Sequence of chain 1.B:
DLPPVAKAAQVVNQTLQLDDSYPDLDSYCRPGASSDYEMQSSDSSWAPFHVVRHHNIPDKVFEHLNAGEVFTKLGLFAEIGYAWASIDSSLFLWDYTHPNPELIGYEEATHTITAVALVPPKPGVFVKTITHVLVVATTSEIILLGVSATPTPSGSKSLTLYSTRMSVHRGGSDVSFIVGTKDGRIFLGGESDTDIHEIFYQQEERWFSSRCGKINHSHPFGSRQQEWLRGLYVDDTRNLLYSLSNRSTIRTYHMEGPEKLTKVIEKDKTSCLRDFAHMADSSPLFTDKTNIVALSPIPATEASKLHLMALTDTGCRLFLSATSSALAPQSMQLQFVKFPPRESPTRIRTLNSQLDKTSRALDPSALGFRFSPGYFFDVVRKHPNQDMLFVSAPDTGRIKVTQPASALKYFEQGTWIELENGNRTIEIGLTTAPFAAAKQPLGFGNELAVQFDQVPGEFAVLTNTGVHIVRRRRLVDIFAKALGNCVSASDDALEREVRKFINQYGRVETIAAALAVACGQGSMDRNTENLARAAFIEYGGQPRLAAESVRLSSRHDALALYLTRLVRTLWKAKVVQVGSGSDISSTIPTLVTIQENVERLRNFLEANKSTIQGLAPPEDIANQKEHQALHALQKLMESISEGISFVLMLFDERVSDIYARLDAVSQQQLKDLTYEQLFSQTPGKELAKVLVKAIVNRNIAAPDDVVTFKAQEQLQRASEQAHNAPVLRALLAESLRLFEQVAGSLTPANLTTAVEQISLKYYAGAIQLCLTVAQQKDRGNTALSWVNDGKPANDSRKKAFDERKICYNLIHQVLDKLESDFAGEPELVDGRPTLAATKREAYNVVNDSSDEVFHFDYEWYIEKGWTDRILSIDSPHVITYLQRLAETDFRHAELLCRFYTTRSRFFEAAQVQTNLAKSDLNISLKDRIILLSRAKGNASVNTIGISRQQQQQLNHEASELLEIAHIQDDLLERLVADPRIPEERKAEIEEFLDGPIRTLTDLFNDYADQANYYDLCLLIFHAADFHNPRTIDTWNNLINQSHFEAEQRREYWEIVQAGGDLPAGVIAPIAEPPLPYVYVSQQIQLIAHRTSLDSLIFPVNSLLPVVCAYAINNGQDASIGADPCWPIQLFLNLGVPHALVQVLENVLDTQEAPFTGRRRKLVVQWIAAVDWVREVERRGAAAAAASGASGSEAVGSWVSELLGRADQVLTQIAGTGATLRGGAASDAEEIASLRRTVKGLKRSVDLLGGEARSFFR

This protein binds this small molecule.
Small molecule (SMILES): CSCC[C@H](NC(=O)[C@@H]1CCCN1C(=O)[C@H](CC(C)C)NC(=O)[C@H](CC(C)C)NC(=O)[C@H](CCCCN)NC(=O)[C@H](C)NC(=O)[C@H](CCCCN)NC(=O)[C@@H](N)CCCN=C(N)N)C(=O)N[C@@H](CCC(=O)O)C(=O)N[C@@H](CCC(=O)O)C(=O)N[C@@H](C)C(=O)N[C@@H](CC(C)C)C(=O)N[C@@H](CC(C)C)C(=O)N1CCC[C@H]1C=O

Binding-site contacts:
Ligand atom C contacts residue ILE130 of chain 1.B at 3.7 Å (hydrophobic).
Ligand atom O contacts residue PHE126 of chain 1.B at 2.8 Å.
Ligand atom CB contacts residue TYR162 of chain 1.B at 2.6 Å (hydrophobic).
Ligand atom N contacts residue GLN203 of chain 1.B at 2.9 Å (h-bond).
Ligand atom CG contacts residue PHE126 of chain 1.B at 3.7 Å (hydrophobic).
Ligand atom CA contacts residue TYR162 of chain 1.B at 3.5 Å (hydrophobic).
Ligand atom CD1 contacts residue TYR162 of chain 1.B at 2.8 Å (hydrophobic).
Ligand atom CD2 contacts residue LEU161 of chain 1.B at 3.4 Å (hydrophobic).
Ligand atom CA contacts residue VAL125 of chain 1.B at 3.1 Å (hydrophobic).
Ligand atom C contacts residue VAL127 of chain 1.B at 3.0 Å (hydrophobic).
Ligand atom CB contacts residue ILE130 of chain 1.B at 3.4 Å (hydrophobic).
Ligand atom O contacts residue TYR162 of chain 1.B at 3.4 Å.
Ligand atom C contacts residue TYR162 of chain 1.B at 3.5 Å (hydrophobic).
Ligand atom N contacts residue VAL125 of chain 1.B at 3.5 Å (h-bond).
Ligand atom CB contacts residue ILE104 of chain 1.B at 3.5 Å (hydrophobic).
Ligand atom N contacts residue LEU161 of chain 1.B at 3.3 Å (h-bond).
Ligand atom CA contacts residue LEU161 of chain 1.B at 3.2 Å (hydrophobic).
Ligand atom O contacts residue VAL127 of chain 1.B at 1.8 Å (h-bond).
Ligand atom CB contacts residue GLY105 of chain 1.B at 3.2 Å.
Ligand atom O contacts residue VAL127 of chain 1.B at 2.2 Å.
Ligand atom O contacts residue LEU103 of chain 1.B at 3.6 Å.
Ligand atom CA contacts residue PHE126 of chain 1.B at 3.2 Å (hydrophobic).
Ligand atom O contacts residue SER163 of chain 1.B at 3.6 Å (h-bond).
Ligand atom CA contacts residue ILE130 of chain 1.B at 3.3 Å (hydrophobic).
Ligand atom C contacts residue VAL127 of chain 1.B at 3.5 Å (hydrophobic).
Ligand atom CD2 contacts residue PHE126 of chain 1.B at 3.3 Å (hydrophobic).
Ligand atom CD contacts residue GLN203 of chain 1.B at 2.8 Å.
Ligand atom O contacts residue ILE130 of chain 1.B at 3.5 Å.
Ligand atom SD contacts residue ARG165 of chain 1.B at 2.3 Å (salt-bridge).
Ligand atom N contacts residue GLN203 of chain 1.B at 3.7 Å.
Ligand atom CA contacts residue GLN203 of chain 1.B at 3.5 Å.
Ligand atom O contacts residue LEU161 of chain 1.B at 3.3 Å (h-bond).
Ligand atom CE contacts residue ARG165 of chain 1.B at 2.8 Å.
Ligand atom CD1 contacts residue GLN203 of chain 1.B at 3.4 Å.
Ligand atom C contacts residue GLN203 of chain 1.B at 2.2 Å.
Ligand atom O contacts residue GLN203 of chain 1.B at 1.3 Å (h-bond).
Ligand atom CB contacts residue VAL125 of chain 1.B at 2.6 Å (hydrophobic).
Ligand atom N contacts residue GLY105 of chain 1.B at 3.1 Å (h-bond).
Ligand atom CG contacts residue TYR162 of chain 1.B at 3.1 Å (hydrophobic).
Ligand atom CA contacts residue VAL127 of chain 1.B at 3.6 Å (hydrophobic).